Binding-site contacts:
Ligand atom C2 contacts residue ASN633 of chain 1.B at 2.5 Å.
Ligand atom C3 contacts residue ASN633 of chain 1.B at 3.8 Å.
Ligand atom O5 contacts residue ASN633 of chain 1.B at 2.4 Å (h-bond).
Ligand atom C8 contacts residue ASN633 of chain 1.B at 4.3 Å.
Ligand atom C4 contacts residue ASN633 of chain 1.B at 4.2 Å.
Ligand atom C8 contacts residue TYR631 of chain 1.B at 3.8 Å (hydrophobic).
Ligand atom C1 contacts residue ASN633 of chain 1.B at 1.4 Å.
Ligand atom O7 contacts residue ASN633 of chain 1.B at 3.0 Å (h-bond).
Ligand atom C7 contacts residue ASN633 of chain 1.B at 3.1 Å.
Ligand atom C5 contacts residue ASN633 of chain 1.B at 3.7 Å.
Ligand atom N2 contacts residue ASN633 of chain 1.B at 2.9 Å (h-bond).

This small molecule binds to this protein.
Small molecule (SMILES): CC(=O)N[C@@H]1[C@@H](O)[C@H](O)[C@@H](CO)O[C@H]1O

Sequence of chain 1.B:
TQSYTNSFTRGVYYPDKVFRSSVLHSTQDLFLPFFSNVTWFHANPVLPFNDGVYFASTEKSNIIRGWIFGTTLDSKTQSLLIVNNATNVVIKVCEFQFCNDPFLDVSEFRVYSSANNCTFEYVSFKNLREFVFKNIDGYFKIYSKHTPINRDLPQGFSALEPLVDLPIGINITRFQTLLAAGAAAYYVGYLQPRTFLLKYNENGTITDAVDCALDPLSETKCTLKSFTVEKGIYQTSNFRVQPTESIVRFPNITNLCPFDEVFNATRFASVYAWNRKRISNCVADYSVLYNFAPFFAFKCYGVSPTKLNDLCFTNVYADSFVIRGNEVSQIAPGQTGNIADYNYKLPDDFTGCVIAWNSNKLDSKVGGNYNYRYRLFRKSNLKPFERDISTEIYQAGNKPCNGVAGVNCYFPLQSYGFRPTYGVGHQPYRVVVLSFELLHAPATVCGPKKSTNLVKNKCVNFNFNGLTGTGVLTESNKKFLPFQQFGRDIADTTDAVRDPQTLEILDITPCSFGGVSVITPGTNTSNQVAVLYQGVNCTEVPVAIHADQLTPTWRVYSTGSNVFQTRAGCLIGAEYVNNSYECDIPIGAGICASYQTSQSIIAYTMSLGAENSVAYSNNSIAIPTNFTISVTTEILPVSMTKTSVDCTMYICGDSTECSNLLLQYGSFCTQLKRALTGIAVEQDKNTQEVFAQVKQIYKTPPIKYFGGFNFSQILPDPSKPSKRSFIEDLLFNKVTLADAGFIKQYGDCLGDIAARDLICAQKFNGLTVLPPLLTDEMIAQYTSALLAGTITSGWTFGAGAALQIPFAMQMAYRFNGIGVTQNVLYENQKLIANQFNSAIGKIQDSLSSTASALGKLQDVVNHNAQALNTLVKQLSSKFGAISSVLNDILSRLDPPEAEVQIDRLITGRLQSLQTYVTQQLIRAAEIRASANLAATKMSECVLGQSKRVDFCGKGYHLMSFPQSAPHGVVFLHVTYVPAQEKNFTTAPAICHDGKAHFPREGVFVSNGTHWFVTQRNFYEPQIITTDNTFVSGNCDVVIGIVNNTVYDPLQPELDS